Binding-site contacts:
Ligand atom P2 contacts residue SER451 of chain 1.C at 3.7 Å.
Ligand atom O2 contacts residue GLY531 of chain 1.C at 3.5 Å (h-bond).
Ligand atom O3 contacts residue ARG533 of chain 1.C at 2.7 Å (salt-bridge).
Ligand atom C6 contacts residue LEU448 of chain 1.C at 3.6 Å (hydrophobic).
Ligand atom O4 contacts residue SER536 of chain 1.C at 3.7 Å.
Ligand atom O4P contacts residue SER536 of chain 1.C at 2.9 Å (h-bond).
Ligand atom O1P contacts residue ARG506 of chain 1.C at 2.9 Å (salt-bridge).
Ligand atom C4 contacts residue THR539 of chain 1.C at 3.7 Å.
Ligand atom O4 contacts residue THR539 of chain 1.C at 3.4 Å (h-bond).
Ligand atom O4P contacts residue LYS450 of chain 1.C at 3.3 Å (salt-bridge).
Ligand atom O4 contacts residue PHE538 of chain 1.C at 2.9 Å (h-bond).
Ligand atom C3 contacts residue ARG533 of chain 1.C at 3.3 Å.
Ligand atom O2P contacts residue LYS450 of chain 1.C at 2.8 Å (salt-bridge).
Ligand atom P2 contacts residue SER536 of chain 1.C at 3.6 Å.
Ligand atom O5P contacts residue ARG453 of chain 1.C at 3.4 Å (salt-bridge).
Ligand atom O5P contacts residue GLY537 of chain 1.C at 2.9 Å (h-bond).
Ligand atom O6P contacts residue SER454 of chain 1.C at 2.6 Å (h-bond).
Ligand atom P2 contacts residue THR449 of chain 1.C at 3.6 Å.
Ligand atom O1P contacts residue PRO534 of chain 1.C at 3.7 Å.
Ligand atom O1 contacts residue GLY535 of chain 1.C at 3.7 Å.
Ligand atom O2P contacts residue PRO534 of chain 1.C at 3.6 Å.
Ligand atom O5P contacts residue SER454 of chain 1.C at 3.6 Å.
Ligand atom O6 contacts residue LYS450 of chain 1.C at 3.1 Å (salt-bridge).
Ligand atom O2 contacts residue LEU448 of chain 1.C at 3.7 Å.
Ligand atom P1 contacts residue ARG506 of chain 1.C at 3.6 Å.
Ligand atom O1P contacts residue TRP499 of chain 1.C at 2.7 Å (h-bond).
Ligand atom P2 contacts residue LYS450 of chain 1.C at 3.7 Å.
Ligand atom C1 contacts residue ARG506 of chain 1.C at 3.7 Å.
Ligand atom O6 contacts residue THR449 of chain 1.C at 3.7 Å.
Ligand atom O5P contacts residue SER536 of chain 1.C at 3.5 Å (h-bond).
Ligand atom O3 contacts residue TRP499 of chain 1.C at 3.7 Å.
Ligand atom O3P contacts residue LYS450 of chain 1.C at 3.1 Å (salt-bridge).
Ligand atom O6P contacts residue THR449 of chain 1.C at 2.7 Å (h-bond).
Ligand atom C6 contacts residue THR539 of chain 1.C at 3.3 Å.
Ligand atom O2P contacts residue GLY535 of chain 1.C at 3.0 Å (h-bond).
Ligand atom O3 contacts residue GLY531 of chain 1.C at 3.1 Å.
Ligand atom P1 contacts residue LYS450 of chain 1.C at 3.6 Å.
Ligand atom O4P contacts residue SER451 of chain 1.C at 2.6 Å (h-bond).
Ligand atom O3P contacts residue ARG506 of chain 1.C at 2.6 Å (salt-bridge).
Ligand atom P2 contacts residue SER454 of chain 1.C at 3.6 Å.

This protein binds this small molecule.
Small molecule (SMILES): O=P(O)(O)OC[C@H]1O[C@](O)(COP(=O)(O)O)[C@@H](O)[C@@H]1O

Sequence of chain 1.C:
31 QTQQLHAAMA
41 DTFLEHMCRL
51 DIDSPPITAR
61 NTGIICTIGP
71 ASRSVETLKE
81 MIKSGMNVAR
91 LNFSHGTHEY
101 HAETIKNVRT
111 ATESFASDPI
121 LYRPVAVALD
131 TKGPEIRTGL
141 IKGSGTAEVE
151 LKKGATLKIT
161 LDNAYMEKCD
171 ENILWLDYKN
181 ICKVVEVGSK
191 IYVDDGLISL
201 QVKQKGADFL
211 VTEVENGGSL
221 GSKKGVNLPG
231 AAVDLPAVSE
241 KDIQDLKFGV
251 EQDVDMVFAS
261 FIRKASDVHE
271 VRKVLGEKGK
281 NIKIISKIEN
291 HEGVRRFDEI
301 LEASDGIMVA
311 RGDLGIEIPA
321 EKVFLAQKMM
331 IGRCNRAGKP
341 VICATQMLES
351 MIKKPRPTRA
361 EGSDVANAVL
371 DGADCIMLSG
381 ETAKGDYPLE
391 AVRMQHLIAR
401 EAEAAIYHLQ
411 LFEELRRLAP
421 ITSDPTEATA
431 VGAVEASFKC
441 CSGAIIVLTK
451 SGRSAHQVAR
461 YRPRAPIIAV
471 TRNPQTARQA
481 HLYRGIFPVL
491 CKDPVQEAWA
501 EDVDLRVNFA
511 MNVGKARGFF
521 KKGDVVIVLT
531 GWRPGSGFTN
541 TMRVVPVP